This small molecule binds to this protein.
Small molecule (SMILES): CC(=O)N[C@H]1[C@H](O[C@H]2[C@H](O)[C@@H](NC(C)=O)CO[C@@H]2CO)O[C@H](CO)[C@@H](O)[C@@H]1O

Binding-site contacts:
Ligand atom C8 contacts residue ASN153 of chain 49.C at 3.9 Å.
Ligand atom O5 contacts residue GLY156 of chain 49.C at 3.9 Å.
Ligand atom C1 contacts residue HIS149 of chain 49.C at 3.7 Å.
Ligand atom C6 contacts residue HIS158 of chain 49.C at 3.9 Å.
Ligand atom C1 contacts residue THR155 of chain 49.C at 3.7 Å.
Ligand atom O3 contacts residue HIS149 of chain 49.C at 4.2 Å.
Ligand atom C7 contacts residue TRP101 of chain 49.E at 4.3 Å (hydrophobic).
Ligand atom N2 contacts residue ASN153 of chain 49.C at 3.2 Å (h-bond).
Ligand atom C8 contacts residue ALA150 of chain 49.C at 4.5 Å (hydrophobic).
Ligand atom O7 contacts residue TRP101 of chain 49.E at 3.4 Å (h-bond).
Ligand atom O5 contacts residue ASN153 of chain 49.C at 2.2 Å (h-bond).
Ligand atom O5 contacts residue HIS149 of chain 49.C at 3.8 Å.
Ligand atom C4 contacts residue HIS149 of chain 49.C at 3.7 Å.
Ligand atom C2 contacts residue HIS149 of chain 49.C at 3.6 Å.
Ligand atom C5 contacts residue HIS158 of chain 49.C at 4.2 Å.
Ligand atom O5 contacts residue THR155 of chain 49.C at 3.8 Å.
Ligand atom C5 contacts residue ASN153 of chain 49.C at 3.6 Å.
Ligand atom O7 contacts residue ASN153 of chain 49.C at 4.0 Å.
Ligand atom O5 contacts residue HIS158 of chain 49.C at 3.2 Å.
Ligand atom C8 contacts residue HIS149 of chain 49.C at 3.5 Å.
Ligand atom O6 contacts residue HIS158 of chain 49.C at 3.4 Å.
Ligand atom O6 contacts residue HIS149 of chain 49.C at 3.6 Å.
Ligand atom C7 contacts residue ASN153 of chain 49.C at 3.6 Å.
Ligand atom C2 contacts residue ASN153 of chain 49.C at 2.6 Å.
Ligand atom C4 contacts residue ASN153 of chain 49.C at 4.2 Å.
Ligand atom C1 contacts residue HIS158 of chain 49.C at 4.1 Å.
Ligand atom C6 contacts residue GLY156 of chain 49.C at 3.8 Å.
Ligand atom C8 contacts residue TRP101 of chain 49.E at 4.4 Å (hydrophobic).
Ligand atom C5 contacts residue GLY156 of chain 49.C at 4.0 Å.
Ligand atom O7 contacts residue GLY102 of chain 49.E at 3.0 Å (h-bond).
Ligand atom C5 contacts residue HIS149 of chain 49.C at 3.6 Å.
Ligand atom C7 contacts residue GLY102 of chain 49.E at 4.0 Å.
Ligand atom O7 contacts residue ASN103 of chain 49.E at 4.5 Å.
Ligand atom C3 contacts residue HIS149 of chain 49.C at 4.3 Å.
Ligand atom C6 contacts residue HIS149 of chain 49.C at 4.1 Å.
Ligand atom C1 contacts residue ASN153 of chain 49.C at 1.4 Å.
Ligand atom C3 contacts residue ASN153 of chain 49.C at 3.9 Å.

Sequence of chain 49.E:
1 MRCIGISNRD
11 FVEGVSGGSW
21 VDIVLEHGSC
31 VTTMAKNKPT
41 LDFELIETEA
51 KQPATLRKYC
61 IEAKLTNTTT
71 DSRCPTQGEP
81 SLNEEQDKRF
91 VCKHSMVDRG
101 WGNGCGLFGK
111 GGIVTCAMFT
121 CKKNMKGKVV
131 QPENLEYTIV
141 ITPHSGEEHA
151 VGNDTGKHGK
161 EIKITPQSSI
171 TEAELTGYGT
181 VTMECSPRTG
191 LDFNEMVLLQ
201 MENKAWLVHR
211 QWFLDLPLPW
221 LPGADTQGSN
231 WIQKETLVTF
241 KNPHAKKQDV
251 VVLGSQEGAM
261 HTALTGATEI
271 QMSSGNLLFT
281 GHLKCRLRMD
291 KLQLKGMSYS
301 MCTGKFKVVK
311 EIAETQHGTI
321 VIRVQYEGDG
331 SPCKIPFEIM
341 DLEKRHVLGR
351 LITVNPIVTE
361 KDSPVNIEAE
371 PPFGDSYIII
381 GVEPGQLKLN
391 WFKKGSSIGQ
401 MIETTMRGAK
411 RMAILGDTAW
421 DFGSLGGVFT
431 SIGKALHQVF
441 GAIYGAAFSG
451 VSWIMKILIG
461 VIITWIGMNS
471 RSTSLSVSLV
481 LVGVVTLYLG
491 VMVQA

Sequence of chain 49.C:
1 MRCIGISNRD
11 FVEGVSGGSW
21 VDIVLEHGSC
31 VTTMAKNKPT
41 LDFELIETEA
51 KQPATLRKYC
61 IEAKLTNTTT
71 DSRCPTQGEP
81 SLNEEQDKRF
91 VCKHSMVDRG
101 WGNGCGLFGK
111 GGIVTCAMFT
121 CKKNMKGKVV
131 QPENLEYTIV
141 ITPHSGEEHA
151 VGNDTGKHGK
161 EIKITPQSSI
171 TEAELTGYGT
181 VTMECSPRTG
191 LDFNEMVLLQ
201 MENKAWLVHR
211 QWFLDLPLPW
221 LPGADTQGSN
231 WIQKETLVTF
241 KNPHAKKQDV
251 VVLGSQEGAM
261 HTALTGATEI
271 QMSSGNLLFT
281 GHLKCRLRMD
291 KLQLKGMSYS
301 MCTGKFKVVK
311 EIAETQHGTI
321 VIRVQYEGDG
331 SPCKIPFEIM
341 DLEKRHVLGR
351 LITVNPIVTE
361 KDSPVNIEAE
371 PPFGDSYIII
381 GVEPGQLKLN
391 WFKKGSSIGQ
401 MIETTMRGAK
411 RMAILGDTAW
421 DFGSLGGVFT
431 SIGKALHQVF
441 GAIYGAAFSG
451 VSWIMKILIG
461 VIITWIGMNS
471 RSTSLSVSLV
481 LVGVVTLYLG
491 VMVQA